Sequence of chain 1.B:
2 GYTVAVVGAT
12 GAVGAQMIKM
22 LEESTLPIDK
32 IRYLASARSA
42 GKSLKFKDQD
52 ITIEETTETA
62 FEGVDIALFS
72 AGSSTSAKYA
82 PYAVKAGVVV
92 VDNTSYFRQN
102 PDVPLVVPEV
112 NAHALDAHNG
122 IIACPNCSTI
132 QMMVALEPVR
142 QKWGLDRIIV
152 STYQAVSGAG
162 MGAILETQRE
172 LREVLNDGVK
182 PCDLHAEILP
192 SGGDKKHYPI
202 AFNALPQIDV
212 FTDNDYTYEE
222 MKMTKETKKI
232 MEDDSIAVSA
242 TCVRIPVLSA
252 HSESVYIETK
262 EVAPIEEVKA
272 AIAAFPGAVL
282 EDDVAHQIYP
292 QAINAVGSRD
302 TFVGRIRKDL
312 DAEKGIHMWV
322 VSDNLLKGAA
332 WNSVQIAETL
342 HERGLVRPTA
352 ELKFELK

Binding-site contacts:
Ligand atom C contacts residue ARG245 of chain 1.B at 3.4 Å.
Ligand atom CA contacts residue ASN127 of chain 1.B at 3.8 Å.
Ligand atom CA contacts residue CYS128 of chain 1.B at 4.1 Å (hydrophobic).
Ligand atom N contacts residue ASN127 of chain 1.B at 2.8 Å (h-bond).
Ligand atom CAI contacts residue ARG99 of chain 1.B at 3.5 Å.
Ligand atom O contacts residue ILE209 of chain 1.B at 4.2 Å.
Ligand atom CB contacts residue GLY159 of chain 1.B at 3.1 Å.
Ligand atom C contacts residue GLY159 of chain 1.B at 3.7 Å.
Ligand atom OXT contacts residue ALA160 of chain 1.B at 3.7 Å.
Ligand atom O contacts residue GLY159 of chain 1.B at 3.7 Å.
Ligand atom CAF contacts residue ASN127 of chain 1.B at 3.2 Å.
Ligand atom OAB contacts residue ASN127 of chain 1.B at 3.4 Å (h-bond).
Ligand atom C contacts residue ILE209 of chain 1.B at 3.9 Å (hydrophobic).
Ligand atom O contacts residue ARG245 of chain 1.B at 2.9 Å (salt-bridge).
Ligand atom CAF contacts residue CYS128 of chain 1.B at 4.2 Å (hydrophobic).
Ligand atom OAD contacts residue ARG99 of chain 1.B at 2.6 Å (salt-bridge).
Ligand atom CA contacts residue GLU220 of chain 1.B at 3.4 Å.
Ligand atom OAD contacts residue ASN127 of chain 1.B at 3.4 Å (h-bond).
Ligand atom CAI contacts residue LYS223 of chain 1.B at 3.5 Å.
Ligand atom OAB contacts residue SER96 of chain 1.B at 3.8 Å.
Ligand atom CAG contacts residue LYS223 of chain 1.B at 3.7 Å.
Ligand atom CAF contacts residue GLY159 of chain 1.B at 4.2 Å.
Ligand atom OXT contacts residue GLY159 of chain 1.B at 3.5 Å.
Ligand atom OXT contacts residue ILE209 of chain 1.B at 3.7 Å.
Ligand atom OAB contacts residue LYS223 of chain 1.B at 2.6 Å (salt-bridge).
Ligand atom O contacts residue HIS252 of chain 1.B at 3.9 Å.
Ligand atom C contacts residue GLU220 of chain 1.B at 4.1 Å.
Ligand atom CB contacts residue ASN127 of chain 1.B at 4.1 Å.
Ligand atom N contacts residue GLU220 of chain 1.B at 2.8 Å (salt-bridge).
Ligand atom CA contacts residue GLY159 of chain 1.B at 4.1 Å.
Ligand atom O contacts residue GLN155 of chain 1.B at 3.2 Å (h-bond).
Ligand atom CAI contacts residue ASN127 of chain 1.B at 3.2 Å.
Ligand atom N contacts residue CYS128 of chain 1.B at 3.1 Å (h-bond).
Ligand atom O contacts residue GLU220 of chain 1.B at 4.0 Å.
Ligand atom OAB contacts residue ARG99 of chain 1.B at 2.8 Å (salt-bridge).
Ligand atom OXT contacts residue ARG245 of chain 1.B at 2.6 Å (salt-bridge).
Ligand atom N contacts residue GLN155 of chain 1.B at 3.9 Å.
Ligand atom C contacts residue GLN155 of chain 1.B at 4.1 Å.
Ligand atom O contacts residue CYS128 of chain 1.B at 4.1 Å.
Ligand atom CAG contacts residue ASN127 of chain 1.B at 3.5 Å.

A small-molecule ligand and the protein it binds are described below.
Small molecule (SMILES): N[C@H](CCCC(=O)O)C(=O)O